The small molecule below binds the protein below.
Small molecule (SMILES): NCCc1ccc(S(=O)(=O)F)cc1

Binding-site contacts:
Ligand atom N8 contacts residue TYR124 of chain 1.A at 3.9 Å.
Ligand atom C3 contacts residue GLY161 of chain 1.A at 3.8 Å.
Ligand atom S contacts residue GLY140 of chain 1.A at 4.2 Å.
Ligand atom O1S contacts residue SER144 of chain 1.A at 2.5 Å (h-bond).
Ligand atom C5 contacts residue ARG141 of chain 1.A at 3.6 Å.
Ligand atom C1 contacts residue ARG141 of chain 1.A at 4.3 Å.
Ligand atom C2 contacts residue SER144 of chain 1.A at 4.0 Å.
Ligand atom C2 contacts residue GLY161 of chain 1.A at 3.6 Å.
Ligand atom C2 contacts residue VAL164 of chain 1.A at 4.4 Å (hydrophobic).
Ligand atom S contacts residue GLY142 of chain 1.A at 4.3 Å.
Ligand atom S contacts residue MET159 of chain 1.A at 4.4 Å.
Ligand atom O1S contacts residue ASP143 of chain 1.A at 3.3 Å (salt-bridge).
Ligand atom S contacts residue ARG141 of chain 1.A at 4.4 Å.
Ligand atom C6 contacts residue SER144 of chain 1.A at 3.4 Å.
Ligand atom C3 contacts residue MET139 of chain 1.A at 4.0 Å (hydrophobic).
Ligand atom S contacts residue ASP143 of chain 1.A at 4.3 Å.
Ligand atom C3 contacts residue VAL164 of chain 1.A at 3.9 Å (hydrophobic).
Ligand atom O2S contacts residue SER144 of chain 1.A at 2.8 Å (h-bond).
Ligand atom O1S contacts residue GLY140 of chain 1.A at 3.2 Å (h-bond).
Ligand atom C7 contacts residue ARG141 of chain 1.A at 3.6 Å.
Ligand atom C1 contacts residue SER160 of chain 1.A at 4.4 Å.
Ligand atom C4 contacts residue ARG141 of chain 1.A at 4.0 Å.
Ligand atom C7 contacts residue VAL164 of chain 1.A at 3.6 Å (hydrophobic).
Ligand atom C7 contacts residue GLY162 of chain 1.A at 4.1 Å.
Ligand atom C1 contacts residue GLY161 of chain 1.A at 4.5 Å.
Ligand atom O2S contacts residue MET159 of chain 1.A at 3.2 Å.
Ligand atom C2 contacts residue MET139 of chain 1.A at 3.7 Å (hydrophobic).
Ligand atom C4 contacts residue VAL164 of chain 1.A at 4.2 Å (hydrophobic).
Ligand atom O2S contacts residue ASP143 of chain 1.A at 4.0 Å.
Ligand atom C2 contacts residue GLY162 of chain 1.A at 4.1 Å.
Ligand atom S contacts residue SER144 of chain 1.A at 1.9 Å (h-bond).
Ligand atom C3 contacts residue GLY162 of chain 1.A at 3.7 Å.
Ligand atom O2S contacts residue MET139 of chain 1.A at 3.9 Å.
Ligand atom C4 contacts residue GLY162 of chain 1.A at 4.4 Å.
Ligand atom C8 contacts residue ARG141 of chain 1.A at 3.8 Å.
Ligand atom O1S contacts residue GLY142 of chain 1.A at 2.9 Å (h-bond).
Ligand atom O2S contacts residue GLY140 of chain 1.A at 4.1 Å.
Ligand atom C1 contacts residue SER144 of chain 1.A at 2.9 Å.
Ligand atom C6 contacts residue ARG141 of chain 1.A at 4.1 Å.
Ligand atom O1S contacts residue ARG141 of chain 1.A at 3.4 Å.

Sequence of chain 1.A:
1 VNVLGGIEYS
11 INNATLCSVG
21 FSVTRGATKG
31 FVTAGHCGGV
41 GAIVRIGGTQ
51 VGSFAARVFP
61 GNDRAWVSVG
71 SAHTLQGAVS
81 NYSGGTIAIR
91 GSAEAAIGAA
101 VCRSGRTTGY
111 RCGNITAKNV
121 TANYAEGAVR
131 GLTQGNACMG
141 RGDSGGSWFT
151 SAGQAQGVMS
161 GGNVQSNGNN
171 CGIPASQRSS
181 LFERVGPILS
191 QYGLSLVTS